Sequence of chain 3.A:
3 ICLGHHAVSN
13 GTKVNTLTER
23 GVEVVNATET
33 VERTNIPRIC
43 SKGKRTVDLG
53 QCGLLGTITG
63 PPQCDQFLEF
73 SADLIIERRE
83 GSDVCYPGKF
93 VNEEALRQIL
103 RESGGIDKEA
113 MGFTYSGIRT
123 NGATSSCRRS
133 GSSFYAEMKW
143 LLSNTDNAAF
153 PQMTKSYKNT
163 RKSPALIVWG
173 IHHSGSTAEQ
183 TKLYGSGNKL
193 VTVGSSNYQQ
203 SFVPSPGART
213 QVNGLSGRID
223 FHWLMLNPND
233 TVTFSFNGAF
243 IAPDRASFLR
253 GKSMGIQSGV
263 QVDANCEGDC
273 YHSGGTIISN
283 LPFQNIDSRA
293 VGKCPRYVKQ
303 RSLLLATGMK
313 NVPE

Binding-site contacts:
Ligand atom N2 contacts residue ASN231 of chain 3.A at 2.9 Å (h-bond).
Ligand atom O5 contacts residue ASN231 of chain 3.A at 2.4 Å (h-bond).
Ligand atom C4 contacts residue ASN231 of chain 3.A at 4.2 Å.
Ligand atom C2 contacts residue ASN231 of chain 3.A at 2.5 Å.
Ligand atom O6 contacts residue LYS160 of chain 3.A at 3.9 Å.
Ligand atom C8 contacts residue ASN231 of chain 3.A at 4.3 Å.
Ligand atom C5 contacts residue ASN231 of chain 3.A at 3.7 Å.
Ligand atom C7 contacts residue ASN231 of chain 3.A at 3.2 Å.
Ligand atom C3 contacts residue ASN231 of chain 3.A at 3.8 Å.
Ligand atom O7 contacts residue ASN231 of chain 3.A at 3.1 Å (h-bond).
Ligand atom C1 contacts residue ASN231 of chain 3.A at 1.4 Å.
Ligand atom O6 contacts residue ASN231 of chain 3.A at 4.4 Å.

A protein and the small-molecule ligand that binds it are described below.
Small molecule (SMILES): CC(=O)N[C@@H]1[C@@H](O)[C@H](O)[C@@H](CO)O[C@H]1O